This small molecule binds to this protein.
Small molecule (SMILES): CC(=O)N[C@H]1[C@H](O[C@H]2[C@H](O)[C@@H](NC(C)=O)CO[C@@H]2CO)O[C@H](CO)[C@@H](O)[C@@H]1O

Sequence of chain 17.E:
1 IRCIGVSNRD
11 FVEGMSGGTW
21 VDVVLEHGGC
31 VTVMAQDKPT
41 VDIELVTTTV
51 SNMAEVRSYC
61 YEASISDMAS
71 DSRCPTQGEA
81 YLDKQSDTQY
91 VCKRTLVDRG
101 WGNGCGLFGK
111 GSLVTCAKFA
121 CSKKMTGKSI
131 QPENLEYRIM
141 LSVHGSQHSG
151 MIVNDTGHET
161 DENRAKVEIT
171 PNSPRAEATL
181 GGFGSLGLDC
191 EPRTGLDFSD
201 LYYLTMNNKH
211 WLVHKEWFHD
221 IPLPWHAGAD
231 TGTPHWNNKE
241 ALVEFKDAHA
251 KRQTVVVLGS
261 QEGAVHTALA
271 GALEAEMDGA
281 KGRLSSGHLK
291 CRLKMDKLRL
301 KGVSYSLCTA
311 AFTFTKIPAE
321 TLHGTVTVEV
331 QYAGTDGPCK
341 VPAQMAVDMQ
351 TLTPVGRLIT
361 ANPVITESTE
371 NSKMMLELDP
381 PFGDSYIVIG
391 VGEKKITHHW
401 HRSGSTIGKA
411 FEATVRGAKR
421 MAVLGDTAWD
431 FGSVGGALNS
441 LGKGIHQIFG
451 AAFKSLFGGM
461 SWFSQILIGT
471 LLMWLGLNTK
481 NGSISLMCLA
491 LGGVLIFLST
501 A

Binding-site contacts:
Ligand atom C8 contacts residue ASN154 of chain 17.E at 2.4 Å.
Ligand atom C5 contacts residue THR156 of chain 17.E at 3.8 Å.
Ligand atom C7 contacts residue MET151 of chain 17.E at 4.3 Å (hydrophobic).
Ligand atom C6 contacts residue THR156 of chain 17.E at 4.4 Å.
Ligand atom C1 contacts residue THR156 of chain 17.E at 3.4 Å.
Ligand atom O7 contacts residue ASN154 of chain 17.E at 3.2 Å (h-bond).
Ligand atom O3 contacts residue ASN154 of chain 17.E at 4.1 Å.
Ligand atom C7 contacts residue GLY150 of chain 17.E at 3.9 Å.
Ligand atom N2 contacts residue ASN154 of chain 17.E at 1.4 Å (h-bond).
Ligand atom C3 contacts residue ASN154 of chain 17.E at 3.6 Å.
Ligand atom C1 contacts residue ASN154 of chain 17.E at 2.9 Å.
Ligand atom C7 contacts residue ASN154 of chain 17.E at 2.0 Å.
Ligand atom O7 contacts residue GLY150 of chain 17.E at 3.7 Å.
Ligand atom O7 contacts residue MET151 of chain 17.E at 3.6 Å.
Ligand atom O6 contacts residue THR156 of chain 17.E at 3.5 Å (h-bond).
Ligand atom C8 contacts residue GLY150 of chain 17.E at 3.5 Å.
Ligand atom C2 contacts residue ASN154 of chain 17.E at 2.6 Å.
Ligand atom O5 contacts residue THR156 of chain 17.E at 3.2 Å (h-bond).
Ligand atom O5 contacts residue ASN154 of chain 17.E at 4.2 Å.
Ligand atom C8 contacts residue VAL153 of chain 17.E at 4.3 Å (hydrophobic).